Binding-site contacts:
Ligand atom N1 contacts residue PRO430 of chain 1.CB at 3.5 Å (h-bond).
Ligand atom C2' contacts residue PRO430 of chain 1.CB at 3.5 Å (hydrophobic).
Ligand atom C2 contacts residue PRO217 of chain 1.CB at 3.8 Å (hydrophobic).
Ligand atom O2P contacts residue HIS427 of chain 1.Z at 3.1 Å.
Ligand atom N6 contacts residue GLY438 of chain 1.CB at 4.2 Å.
Ligand atom N6 contacts residue SER431 of chain 1.CB at 3.3 Å.
Ligand atom O2P contacts residue ASP425 of chain 1.Z at 3.2 Å (salt-bridge).
Ligand atom O4' contacts residue HIS429 of chain 1.CB at 4.0 Å.
Ligand atom C4 contacts residue PRO217 of chain 1.CB at 3.8 Å (hydrophobic).
Ligand atom C2 contacts residue PRO430 of chain 1.CB at 3.8 Å (hydrophobic).
Ligand atom N6 contacts residue GLY436 of chain 1.CB at 3.8 Å.
Ligand atom N3 contacts residue PRO217 of chain 1.CB at 3.9 Å.
Ligand atom C6 contacts residue PRO217 of chain 1.CB at 4.0 Å (hydrophobic).
Ligand atom N7 contacts residue ASN408 of chain 1.CB at 3.5 Å (h-bond).
Ligand atom N3 contacts residue PRO430 of chain 1.CB at 4.1 Å.
Ligand atom N6 contacts residue ASN408 of chain 1.CB at 3.9 Å.
Ligand atom C8 contacts residue ASP425 of chain 1.Z at 4.1 Å.
Ligand atom N9 contacts residue ASN426 of chain 1.Z at 4.1 Å.
Ligand atom C3' contacts residue HIS429 of chain 1.CB at 3.7 Å.
Ligand atom O4' contacts residue ASN426 of chain 1.Z at 4.0 Å.
Ligand atom C5 contacts residue PRO217 of chain 1.CB at 3.8 Å (hydrophobic).
Ligand atom C6 contacts residue SER431 of chain 1.CB at 3.8 Å.
Ligand atom N6 contacts residue PRO432 of chain 1.CB at 4.0 Å.
Ligand atom N7 contacts residue SER431 of chain 1.CB at 3.8 Å.
Ligand atom O2P contacts residue ASN426 of chain 1.Z at 3.3 Å.
Ligand atom C5' contacts residue HIS429 of chain 1.CB at 3.1 Å.
Ligand atom C4' contacts residue HIS429 of chain 1.CB at 3.9 Å.
Ligand atom C2 contacts residue GLY438 of chain 1.CB at 3.9 Å.
Ligand atom N7 contacts residue ASN426 of chain 1.Z at 3.5 Å (h-bond).
Ligand atom C5 contacts residue SER431 of chain 1.CB at 4.0 Å.
Ligand atom N9 contacts residue PRO217 of chain 1.CB at 4.2 Å.
Ligand atom O5' contacts residue HIS429 of chain 1.CB at 4.2 Å.
Ligand atom P contacts residue ASP425 of chain 1.Z at 3.7 Å.
Ligand atom N1 contacts residue PRO217 of chain 1.CB at 4.1 Å.
Ligand atom C8 contacts residue ASN426 of chain 1.Z at 3.0 Å.
Ligand atom C2' contacts residue HIS429 of chain 1.CB at 3.7 Å.
Ligand atom N6 contacts residue PRO430 of chain 1.CB at 4.1 Å.
Ligand atom C6 contacts residue PRO430 of chain 1.CB at 3.7 Å (hydrophobic).
Ligand atom C5' contacts residue HIS427 of chain 1.Z at 4.0 Å.
Ligand atom N1 contacts residue GLY438 of chain 1.CB at 3.7 Å.

Sequence of chain 1.CB:
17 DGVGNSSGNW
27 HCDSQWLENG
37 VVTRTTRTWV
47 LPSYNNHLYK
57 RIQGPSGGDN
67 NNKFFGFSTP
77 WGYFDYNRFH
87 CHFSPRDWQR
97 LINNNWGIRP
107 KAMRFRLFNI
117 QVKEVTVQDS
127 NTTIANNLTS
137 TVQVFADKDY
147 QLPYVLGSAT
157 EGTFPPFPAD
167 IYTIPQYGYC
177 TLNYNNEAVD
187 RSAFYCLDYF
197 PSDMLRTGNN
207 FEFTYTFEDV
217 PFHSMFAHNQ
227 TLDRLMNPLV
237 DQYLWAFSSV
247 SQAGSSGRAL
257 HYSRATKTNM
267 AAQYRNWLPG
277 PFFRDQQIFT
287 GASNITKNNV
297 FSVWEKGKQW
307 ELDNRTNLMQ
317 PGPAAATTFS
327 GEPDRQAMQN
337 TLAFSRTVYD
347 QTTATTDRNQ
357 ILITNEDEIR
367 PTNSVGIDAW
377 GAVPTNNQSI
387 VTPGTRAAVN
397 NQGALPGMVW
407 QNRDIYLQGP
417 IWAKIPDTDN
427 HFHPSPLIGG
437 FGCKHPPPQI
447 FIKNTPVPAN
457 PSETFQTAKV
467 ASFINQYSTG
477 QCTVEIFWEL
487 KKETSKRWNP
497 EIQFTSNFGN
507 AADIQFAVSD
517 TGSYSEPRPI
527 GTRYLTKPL

The small molecule below binds the protein below.
Small molecule (SMILES): Nc1ncnc2c1ncn2[C@H]1C[C@H](O)[C@@H](COP(=O)(O)O)O1

Sequence of chain 1.Z:
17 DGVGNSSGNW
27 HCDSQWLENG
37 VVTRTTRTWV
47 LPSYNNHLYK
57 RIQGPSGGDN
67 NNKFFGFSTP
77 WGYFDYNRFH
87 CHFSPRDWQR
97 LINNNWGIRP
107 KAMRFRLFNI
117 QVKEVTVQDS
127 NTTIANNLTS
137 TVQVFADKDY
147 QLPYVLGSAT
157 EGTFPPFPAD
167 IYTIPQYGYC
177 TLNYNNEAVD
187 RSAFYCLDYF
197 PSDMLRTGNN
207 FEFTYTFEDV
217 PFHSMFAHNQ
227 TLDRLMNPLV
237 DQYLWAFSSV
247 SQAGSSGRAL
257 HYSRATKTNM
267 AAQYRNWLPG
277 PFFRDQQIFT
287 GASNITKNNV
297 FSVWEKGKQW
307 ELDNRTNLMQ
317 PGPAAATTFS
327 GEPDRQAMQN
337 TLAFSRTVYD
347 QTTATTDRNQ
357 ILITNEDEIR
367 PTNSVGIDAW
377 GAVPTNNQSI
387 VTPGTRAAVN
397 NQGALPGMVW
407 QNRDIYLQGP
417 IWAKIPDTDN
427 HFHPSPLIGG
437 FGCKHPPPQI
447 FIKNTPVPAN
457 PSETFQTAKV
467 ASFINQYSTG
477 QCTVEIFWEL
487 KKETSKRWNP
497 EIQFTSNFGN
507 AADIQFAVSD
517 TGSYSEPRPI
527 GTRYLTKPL